This small molecule binds to this protein.
Small molecule (SMILES): O=c1ccn([C@@H]2O[C@H](CO[P](=O)(O)O[C@H]3[C@@H](O)[C@H](n4ccc(=O)[nH]c4=O)O[C@@H]3CO[P](=O)(O)O[C@H]3[C@@H](O)[C@H](n4ccc(=O)[nH]c4=O)O[C@@H]3CO[P](=O)(O)O[C@H]3[C@@H](O)[C@H](n4ccc(=O)[nH]c4=O)O[C@@H]3CO[P](=O)(O)O[C@H]3[C@@H](O)[C@H](n4ccc(=O)[nH]c4=O)O[C@@H]3CO[P](=O)(O)O[C@H]3[C@@H](O)[C@H](n4ccc(=O)[nH]c4=O)O[C@@H]3COP(=O)=O)[C@@H](O)[C@H]2O)c(=O)[nH]1

Sequence of chain 1.C:
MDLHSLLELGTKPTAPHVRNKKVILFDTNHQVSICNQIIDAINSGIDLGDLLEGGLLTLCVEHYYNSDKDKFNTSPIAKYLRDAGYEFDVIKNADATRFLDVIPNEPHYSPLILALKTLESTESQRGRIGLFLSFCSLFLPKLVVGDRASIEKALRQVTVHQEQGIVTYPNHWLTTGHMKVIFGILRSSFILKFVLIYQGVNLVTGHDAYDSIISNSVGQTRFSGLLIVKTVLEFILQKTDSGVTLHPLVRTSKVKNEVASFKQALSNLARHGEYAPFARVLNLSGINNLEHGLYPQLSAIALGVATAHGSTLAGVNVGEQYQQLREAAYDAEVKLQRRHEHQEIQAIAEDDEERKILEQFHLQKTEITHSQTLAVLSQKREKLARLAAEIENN

Binding-site contacts:
Ligand atom O4' contacts residue GLY315 of chain 1.C at 3.7 Å.
Ligand atom OP1 contacts residue GLY225 of chain 1.C at 3.8 Å.
Ligand atom O3' contacts residue GLY225 of chain 1.C at 3.7 Å.
Ligand atom O2 contacts residue LEU313 of chain 1.C at 3.6 Å.
Ligand atom O2' contacts residue ARG280 of chain 1.C at 3.7 Å.
Ligand atom C4' contacts residue GLY315 of chain 1.C at 3.5 Å.
Ligand atom OP2 contacts residue LYS142 of chain 1.C at 3.3 Å.
Ligand atom C2' contacts residue THR312 of chain 1.C at 3.5 Å.
Ligand atom O2 contacts residue ASN317 of chain 1.C at 3.7 Å.
Ligand atom OP1 contacts residue LYS142 of chain 1.C at 3.5 Å.
Ligand atom OP1 contacts residue GLU291 of chain 1.C at 3.4 Å.
Ligand atom O2' contacts residue VAL145 of chain 1.C at 3.8 Å.
Ligand atom C4' contacts residue THR312 of chain 1.C at 3.6 Å.
Ligand atom C6 contacts residue VAL316 of chain 1.C at 3.7 Å (hydrophobic).
Ligand atom N1 contacts residue VAL316 of chain 1.C at 3.8 Å.
Ligand atom O2' contacts residue VAL144 of chain 1.C at 3.3 Å (h-bond).
Ligand atom O4' contacts residue THR312 of chain 1.C at 3.1 Å (h-bond).
Ligand atom C5 contacts residue LYS153 of chain 1.C at 3.8 Å.
Ligand atom O4 contacts residue GLN220 of chain 1.C at 3.6 Å.
Ligand atom OP1 contacts residue LEU227 of chain 1.C at 3.3 Å.
Ligand atom O2 contacts residue THR312 of chain 1.C at 3.0 Å (h-bond).
Ligand atom O2' contacts residue VAL316 of chain 1.C at 3.8 Å.
Ligand atom O3' contacts residue GLU291 of chain 1.C at 3.5 Å.
Ligand atom O2' contacts residue ASN317 of chain 1.C at 2.9 Å (h-bond).
Ligand atom C5' contacts residue GLU291 of chain 1.C at 3.7 Å.
Ligand atom O4 contacts residue LYS153 of chain 1.C at 3.7 Å.
Ligand atom C5 contacts residue ASN317 of chain 1.C at 3.6 Å.
Ligand atom C1' contacts residue THR312 of chain 1.C at 3.5 Å.
Ligand atom C2' contacts residue ASN317 of chain 1.C at 3.7 Å.
Ligand atom O2' contacts residue THR312 of chain 1.C at 2.9 Å (h-bond).
Ligand atom O4' contacts residue VAL316 of chain 1.C at 3.3 Å.
Ligand atom O2 contacts residue VAL145 of chain 1.C at 3.0 Å (h-bond).
Ligand atom C6 contacts residue ASN317 of chain 1.C at 3.5 Å.
Ligand atom C1' contacts residue VAL316 of chain 1.C at 3.8 Å (hydrophobic).
Ligand atom C4' contacts residue GLU291 of chain 1.C at 3.5 Å.
Ligand atom C2 contacts residue ASN317 of chain 1.C at 3.7 Å.
Ligand atom OP2 contacts residue HIS292 of chain 1.C at 2.6 Å (h-bond).
Ligand atom O4 contacts residue LEU227 of chain 1.C at 3.7 Å.
Ligand atom N3 contacts residue LEU313 of chain 1.C at 3.7 Å.
Ligand atom OP1 contacts residue HIS292 of chain 1.C at 3.5 Å (h-bond).